A small-molecule ligand and the protein it binds are described below.
Small molecule (SMILES): O=C(N[C@H](CO)[C@H](O)c1ccc([N+](=O)[O-])cc1)C(Cl)Cl

Binding-site contacts:
Ligand atom C6 contacts residue BRX1 of chain 3.HA at 0.1 Å.
Ligand atom O2 contacts residue PRO50 of chain 3.E at 4.0 Å.
Ligand atom CL1 contacts residue ILE124 of chain 3.E at 3.4 Å.
Ligand atom CL2 contacts residue THR98 of chain 3.E at 3.8 Å.
Ligand atom O9B contacts residue ILE121 of chain 3.E at 3.4 Å.
Ligand atom CL2 contacts residue TYR125 of chain 3.E at 4.0 Å.
Ligand atom O2 contacts residue PRO53 of chain 3.E at 3.5 Å.
Ligand atom C7 contacts residue BRX1 of chain 3.HA at 0.1 Å.
Ligand atom O5 contacts residue BRX1 of chain 3.HA at 0.3 Å (h-bond).
Ligand atom O2 contacts residue BRX1 of chain 3.HA at 0.5 Å (h-bond).
Ligand atom CL2 contacts residue GLY123 of chain 3.E at 3.6 Å.
Ligand atom O9A contacts residue PRO53 of chain 3.E at 4.1 Å.
Ligand atom CL1 contacts residue PRO53 of chain 3.E at 3.9 Å.
Ligand atom CL1 contacts residue PRO50 of chain 3.E at 3.9 Å.
Ligand atom CL2 contacts residue BRX1 of chain 3.HA at 0.3 Å.
Ligand atom CL2 contacts residue PRO53 of chain 3.E at 3.5 Å.
Ligand atom CL1 contacts residue GLY123 of chain 3.E at 3.6 Å.
Ligand atom CL1 contacts residue TYR125 of chain 3.E at 3.9 Å.
Ligand atom C10 contacts residue PRO53 of chain 3.E at 3.7 Å (hydrophobic).
Ligand atom CL1 contacts residue GLY52 of chain 3.E at 3.3 Å.
Ligand atom O9A contacts residue BRX1 of chain 3.HA at 0.3 Å (h-bond).
Ligand atom C8 contacts residue BRX1 of chain 3.HA at 0.1 Å.
Ligand atom C4 contacts residue BRX1 of chain 3.HA at 0.5 Å.
Ligand atom C10 contacts residue BRX1 of chain 3.HA at 0.2 Å.
Ligand atom C5 contacts residue BRX1 of chain 3.HA at 0.2 Å.
Ligand atom C2 contacts residue BRX1 of chain 3.HA at 0.1 Å.
Ligand atom N2 contacts residue BRX1 of chain 3.HA at 0.3 Å (h-bond).
Ligand atom O9B contacts residue BRX1 of chain 3.HA at 0.3 Å (h-bond).
Ligand atom C11 contacts residue BRX1 of chain 3.HA at 0.2 Å.
Ligand atom C1 contacts residue BRX1 of chain 3.HA at 0.3 Å.
Ligand atom N9 contacts residue ILE121 of chain 3.E at 4.2 Å.
Ligand atom O4 contacts residue BRX1 of chain 3.HA at 0.3 Å (h-bond).
Ligand atom N9 contacts residue BRX1 of chain 3.HA at 0.1 Å (h-bond).
Ligand atom CL1 contacts residue BRX1 of chain 3.HA at 0.2 Å.
Ligand atom CL2 contacts residue ILE121 of chain 3.E at 3.8 Å.
Ligand atom C1 contacts residue TYR125 of chain 3.E at 3.6 Å (hydrophobic).
Ligand atom C3 contacts residue BRX1 of chain 3.HA at 0.1 Å.
Ligand atom CL1 contacts residue ILE51 of chain 3.E at 4.2 Å.
Ligand atom O2 contacts residue GLY52 of chain 3.E at 3.9 Å.
Ligand atom C9 contacts residue BRX1 of chain 3.HA at 0.1 Å.

Sequence of chain 3.E:
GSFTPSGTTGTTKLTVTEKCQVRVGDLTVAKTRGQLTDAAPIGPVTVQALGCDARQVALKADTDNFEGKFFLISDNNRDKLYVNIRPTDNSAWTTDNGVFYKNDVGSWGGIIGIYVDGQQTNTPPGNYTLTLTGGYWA